Binding-site contacts:
Ligand atom C6 contacts residue VAL407 of chain 1.A at 3.7 Å (hydrophobic).
Ligand atom F12 contacts residue ARG417 of chain 1.A at 3.7 Å.
Ligand atom C9 contacts residue ASN413 of chain 1.A at 3.6 Å.
Ligand atom F12 contacts residue ALA416 of chain 1.A at 3.5 Å.
Ligand atom N3 contacts residue ALA98 of chain 1.A at 3.7 Å.
Ligand atom C2 contacts residue VAL412 of chain 1.A at 4.4 Å (hydrophobic).
Ligand atom C11 contacts residue PHE339 of chain 1.A at 4.4 Å (hydrophobic).
Ligand atom N3 contacts residue VAL407 of chain 1.A at 3.3 Å (h-bond).
Ligand atom C10 contacts residue ASN413 of chain 1.A at 4.1 Å.
Ligand atom C1 contacts residue PHE337 of chain 1.A at 3.7 Å (hydrophobic).
Ligand atom C8 contacts residue VAL412 of chain 1.A at 4.3 Å (hydrophobic).
Ligand atom N4 contacts residue THR406 of chain 1.A at 4.4 Å.
Ligand atom C1 contacts residue LEU346 of chain 1.A at 3.4 Å (hydrophobic).
Ligand atom C6 contacts residue ASN413 of chain 1.A at 4.4 Å.
Ligand atom C11 contacts residue ALA416 of chain 1.A at 3.7 Å (hydrophobic).
Ligand atom C7 contacts residue VAL412 of chain 1.A at 3.9 Å (hydrophobic).
Ligand atom C9 contacts residue ALA416 of chain 1.A at 4.4 Å (hydrophobic).
Ligand atom N3 contacts residue VAL412 of chain 1.A at 4.4 Å.
Ligand atom C10 contacts residue ALA416 of chain 1.A at 3.5 Å (hydrophobic).
Ligand atom N4 contacts residue ALA98 of chain 1.A at 3.9 Å.
Ligand atom N3 contacts residue GLY99 of chain 1.A at 3.4 Å (h-bond).
Ligand atom C2 contacts residue LEU346 of chain 1.A at 3.5 Å (hydrophobic).
Ligand atom C13 contacts residue PHE337 of chain 1.A at 3.7 Å (hydrophobic).
Ligand atom C7 contacts residue LEU346 of chain 1.A at 4.2 Å (hydrophobic).
Ligand atom C2 contacts residue GLY99 of chain 1.A at 4.2 Å.
Ligand atom C14 contacts residue PHE297 of chain 1.A at 4.3 Å (hydrophobic).
Ligand atom N4 contacts residue LEU346 of chain 1.A at 4.4 Å.
Ligand atom C1 contacts residue ALA98 of chain 1.A at 3.3 Å (hydrophobic).
Ligand atom C6 contacts residue GLY99 of chain 1.A at 4.2 Å.
Ligand atom C14 contacts residue PHE337 of chain 1.A at 3.8 Å (hydrophobic).
Ligand atom N4 contacts residue VAL407 of chain 1.A at 2.6 Å (h-bond).
Ligand atom N3 contacts residue LEU346 of chain 1.A at 3.6 Å.
Ligand atom N4 contacts residue GLY99 of chain 1.A at 3.5 Å (h-bond).
Ligand atom C2 contacts residue ALA98 of chain 1.A at 3.7 Å (hydrophobic).
Ligand atom F12 contacts residue PHE339 of chain 1.A at 3.3 Å.
Ligand atom C6 contacts residue VAL412 of chain 1.A at 3.5 Å (hydrophobic).
Ligand atom N3 contacts residue THR406 of chain 1.A at 3.9 Å.
Ligand atom C1 contacts residue LYS335 of chain 1.A at 4.1 Å.
Ligand atom N4 contacts residue VAL412 of chain 1.A at 3.9 Å.
Ligand atom C9 contacts residue VAL412 of chain 1.A at 4.2 Å (hydrophobic).

This small molecule binds to this protein.
Small molecule (SMILES): Cc1n[nH]cc1-c1ccc(F)cc1

Sequence of chain 1.A:
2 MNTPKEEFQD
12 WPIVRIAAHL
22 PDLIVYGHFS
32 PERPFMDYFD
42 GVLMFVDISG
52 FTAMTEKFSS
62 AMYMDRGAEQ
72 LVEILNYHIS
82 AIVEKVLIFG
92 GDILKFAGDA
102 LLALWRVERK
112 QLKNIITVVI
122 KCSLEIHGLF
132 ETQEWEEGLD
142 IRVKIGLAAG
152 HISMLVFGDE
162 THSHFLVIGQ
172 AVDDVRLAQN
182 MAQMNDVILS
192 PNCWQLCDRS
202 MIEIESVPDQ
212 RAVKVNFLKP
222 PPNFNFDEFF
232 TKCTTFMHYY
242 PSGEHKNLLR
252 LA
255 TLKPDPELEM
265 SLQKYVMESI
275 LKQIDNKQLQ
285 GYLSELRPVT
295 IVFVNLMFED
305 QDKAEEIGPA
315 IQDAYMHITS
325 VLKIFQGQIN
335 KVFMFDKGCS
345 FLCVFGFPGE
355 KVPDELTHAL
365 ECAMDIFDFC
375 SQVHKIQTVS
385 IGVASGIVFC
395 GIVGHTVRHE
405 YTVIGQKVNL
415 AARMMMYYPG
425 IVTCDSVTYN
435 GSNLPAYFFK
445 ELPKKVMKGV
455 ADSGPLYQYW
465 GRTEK